Binding-site contacts:
Ligand atom N2 contacts residue ASN38 of chain 2.G at 3.3 Å (h-bond).
Ligand atom C4 contacts residue ASN38 of chain 2.G at 4.3 Å.
Ligand atom C3 contacts residue ASN38 of chain 2.G at 3.8 Å.
Ligand atom O3 contacts residue ASN38 of chain 2.G at 4.2 Å.
Ligand atom O5 contacts residue ASN38 of chain 2.G at 2.4 Å (h-bond).
Ligand atom O3 contacts residue THR40 of chain 2.G at 4.2 Å.
Ligand atom O5 contacts residue THR318 of chain 2.G at 4.4 Å.
Ligand atom C2 contacts residue ASN38 of chain 2.G at 2.5 Å.
Ligand atom O6 contacts residue LEU52 of chain 2.H at 4.3 Å.
Ligand atom C7 contacts residue ASN38 of chain 2.G at 3.7 Å.
Ligand atom O5 contacts residue ASN38 of chain 2.G at 4.1 Å.
Ligand atom C5 contacts residue ASN38 of chain 2.G at 3.5 Å.
Ligand atom O3 contacts residue ALA39 of chain 2.G at 3.9 Å.
Ligand atom O3 contacts residue THR318 of chain 2.G at 3.5 Å (h-bond).
Ligand atom O7 contacts residue ASN38 of chain 2.G at 3.5 Å (h-bond).
Ligand atom C2 contacts residue THR318 of chain 2.G at 3.5 Å.
Ligand atom C5 contacts residue ASN38 of chain 2.G at 4.4 Å.
Ligand atom N2 contacts residue THR318 of chain 2.G at 4.5 Å.
Ligand atom O4 contacts residue ASN22 of chain 2.G at 4.4 Å.
Ligand atom C1 contacts residue ASN38 of chain 2.G at 1.4 Å.
Ligand atom O5 contacts residue ALA39 of chain 2.G at 3.9 Å.
Ligand atom C6 contacts residue ASN38 of chain 2.G at 3.3 Å.
Ligand atom C3 contacts residue THR318 of chain 2.G at 4.1 Å.
Ligand atom C6 contacts residue ASN38 of chain 2.G at 4.2 Å.
Ligand atom C1 contacts residue THR318 of chain 2.G at 3.9 Å.
Ligand atom C1 contacts residue ASN38 of chain 2.G at 4.1 Å.
Ligand atom C6 contacts residue THR24 of chain 2.G at 4.4 Å.

Sequence of chain 2.G:
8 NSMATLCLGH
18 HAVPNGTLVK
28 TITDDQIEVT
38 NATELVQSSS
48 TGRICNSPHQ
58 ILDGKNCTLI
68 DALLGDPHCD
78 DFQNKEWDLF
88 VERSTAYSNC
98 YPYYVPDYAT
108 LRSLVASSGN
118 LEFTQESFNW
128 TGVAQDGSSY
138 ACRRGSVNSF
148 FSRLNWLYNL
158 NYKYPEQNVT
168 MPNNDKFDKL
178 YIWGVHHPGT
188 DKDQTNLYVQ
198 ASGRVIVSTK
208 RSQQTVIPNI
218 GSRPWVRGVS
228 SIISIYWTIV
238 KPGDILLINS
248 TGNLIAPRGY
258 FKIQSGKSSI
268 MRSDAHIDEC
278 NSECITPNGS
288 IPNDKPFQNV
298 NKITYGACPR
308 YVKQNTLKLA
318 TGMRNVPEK

Sequence of chain 2.H:
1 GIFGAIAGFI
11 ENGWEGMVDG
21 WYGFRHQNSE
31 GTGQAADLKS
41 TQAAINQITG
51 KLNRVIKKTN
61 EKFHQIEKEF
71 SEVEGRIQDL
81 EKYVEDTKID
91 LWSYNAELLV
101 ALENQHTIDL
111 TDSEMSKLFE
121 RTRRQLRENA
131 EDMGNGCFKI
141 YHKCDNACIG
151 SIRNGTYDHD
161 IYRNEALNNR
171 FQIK

The protein below binds the small molecule below.
Small molecule (SMILES): CC(=O)N[C@H]1[C@H](O[C@H]2[C@H](O)[C@@H](NC(C)=O)CO[C@@H]2CO[C@@H]2O[C@@H](C)[C@@H](O)[C@@H](O)[C@@H]2O)O[C@H](CO)[C@@H](O[C@@H]2O[C@H](CO[C@H]3O[C@H](CO)[C@@H](O)[C@H](O)[C@@H]3O)[C@@H](O)[C@H](O)[C@@H]2O)[C@@H]1O